The protein below binds the small molecule below.
Small molecule (SMILES): CC(=O)N[C@@H]1[C@@H](O)[C@H](O)[C@@H](CO)O[C@H]1O

Sequence of chain 1.C:
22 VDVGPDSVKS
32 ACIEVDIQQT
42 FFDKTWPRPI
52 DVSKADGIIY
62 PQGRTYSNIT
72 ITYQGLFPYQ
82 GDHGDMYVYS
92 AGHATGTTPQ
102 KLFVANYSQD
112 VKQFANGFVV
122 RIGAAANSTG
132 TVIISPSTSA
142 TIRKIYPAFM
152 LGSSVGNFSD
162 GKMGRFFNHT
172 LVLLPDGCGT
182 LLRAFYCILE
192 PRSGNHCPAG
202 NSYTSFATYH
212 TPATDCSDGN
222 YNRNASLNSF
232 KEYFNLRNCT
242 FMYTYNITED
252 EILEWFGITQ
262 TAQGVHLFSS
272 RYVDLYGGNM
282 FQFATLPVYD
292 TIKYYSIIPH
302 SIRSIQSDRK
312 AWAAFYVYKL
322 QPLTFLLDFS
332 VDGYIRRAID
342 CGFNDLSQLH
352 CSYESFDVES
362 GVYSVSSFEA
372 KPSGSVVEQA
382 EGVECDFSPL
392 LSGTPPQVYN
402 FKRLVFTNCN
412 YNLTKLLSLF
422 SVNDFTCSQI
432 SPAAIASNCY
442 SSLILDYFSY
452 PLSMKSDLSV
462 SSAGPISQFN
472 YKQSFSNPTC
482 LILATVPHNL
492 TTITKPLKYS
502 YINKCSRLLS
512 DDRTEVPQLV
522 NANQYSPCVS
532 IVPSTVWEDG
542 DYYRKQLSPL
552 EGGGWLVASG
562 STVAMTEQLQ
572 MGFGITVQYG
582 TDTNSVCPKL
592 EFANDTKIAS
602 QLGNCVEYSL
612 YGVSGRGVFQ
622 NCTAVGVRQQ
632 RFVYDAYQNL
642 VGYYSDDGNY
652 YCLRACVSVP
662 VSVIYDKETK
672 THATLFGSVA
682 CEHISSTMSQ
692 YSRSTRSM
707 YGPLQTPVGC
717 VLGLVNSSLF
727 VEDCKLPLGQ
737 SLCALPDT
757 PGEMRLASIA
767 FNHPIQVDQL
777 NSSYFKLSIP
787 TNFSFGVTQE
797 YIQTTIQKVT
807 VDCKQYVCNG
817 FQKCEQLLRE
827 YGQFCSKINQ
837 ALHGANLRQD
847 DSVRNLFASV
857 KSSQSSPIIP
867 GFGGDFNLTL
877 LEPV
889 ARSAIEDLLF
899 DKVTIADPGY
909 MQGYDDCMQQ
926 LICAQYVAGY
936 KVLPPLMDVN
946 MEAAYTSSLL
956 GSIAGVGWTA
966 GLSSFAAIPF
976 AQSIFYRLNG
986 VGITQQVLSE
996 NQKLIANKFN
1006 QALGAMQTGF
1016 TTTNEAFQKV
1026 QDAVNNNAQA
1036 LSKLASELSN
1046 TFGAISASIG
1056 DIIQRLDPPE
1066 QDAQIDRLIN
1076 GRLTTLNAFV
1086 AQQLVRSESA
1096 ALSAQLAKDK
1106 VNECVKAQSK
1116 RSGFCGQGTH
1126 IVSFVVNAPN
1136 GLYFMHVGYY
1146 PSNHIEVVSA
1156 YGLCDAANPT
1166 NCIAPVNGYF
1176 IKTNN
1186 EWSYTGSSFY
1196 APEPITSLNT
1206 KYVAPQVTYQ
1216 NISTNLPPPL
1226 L

Binding-site contacts:
Ligand atom N2 contacts residue ASN247 of chain 1.C at 2.9 Å (h-bond).
Ligand atom C2 contacts residue ASN247 of chain 1.C at 2.4 Å.
Ligand atom C7 contacts residue ASN247 of chain 1.C at 3.2 Å.
Ligand atom C1 contacts residue ASN247 of chain 1.C at 1.4 Å.
Ligand atom C8 contacts residue TYR246 of chain 1.C at 4.5 Å (hydrophobic).
Ligand atom O7 contacts residue ASN247 of chain 1.C at 3.1 Å (h-bond).
Ligand atom C8 contacts residue ASN247 of chain 1.C at 4.3 Å.
Ligand atom C3 contacts residue ASN247 of chain 1.C at 3.8 Å.
Ligand atom C5 contacts residue ASN247 of chain 1.C at 3.7 Å.
Ligand atom C4 contacts residue ASN247 of chain 1.C at 4.2 Å.
Ligand atom O5 contacts residue ASN247 of chain 1.C at 2.4 Å (h-bond).
Ligand atom C8 contacts residue THR245 of chain 1.C at 3.4 Å.